Sequence of chain 1.D:
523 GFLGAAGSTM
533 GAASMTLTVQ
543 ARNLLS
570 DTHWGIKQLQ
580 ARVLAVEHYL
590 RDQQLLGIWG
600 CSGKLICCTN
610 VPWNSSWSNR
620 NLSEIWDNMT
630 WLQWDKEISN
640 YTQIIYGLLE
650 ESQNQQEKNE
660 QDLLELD

Sequence of chain 1.A:
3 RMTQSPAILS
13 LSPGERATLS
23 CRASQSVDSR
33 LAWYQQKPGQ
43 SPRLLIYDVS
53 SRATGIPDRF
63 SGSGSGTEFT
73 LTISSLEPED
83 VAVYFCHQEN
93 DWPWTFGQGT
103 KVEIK

The small molecule below binds the protein below.
Small molecule (SMILES): CC(=O)N[C@@H]1[C@@H](O)[C@H](O)[C@@H](CO)O[C@H]1O

Binding-site contacts:
Ligand atom C8 contacts residue THR56 of chain 1.A at 3.8 Å.
Ligand atom C1 contacts residue ASN620 of chain 1.D at 1.5 Å.
Ligand atom O5 contacts residue ASN620 of chain 1.D at 2.5 Å (h-bond).
Ligand atom O5 contacts residue GLU623 of chain 1.D at 3.2 Å (salt-bridge).
Ligand atom O7 contacts residue ASN620 of chain 1.D at 4.4 Å.
Ligand atom C4 contacts residue ASN620 of chain 1.D at 4.4 Å.
Ligand atom C1 contacts residue GLU623 of chain 1.D at 4.2 Å.
Ligand atom C7 contacts residue ASN620 of chain 1.D at 3.9 Å.
Ligand atom C5 contacts residue GLU623 of chain 1.D at 4.1 Å.
Ligand atom C8 contacts residue ARG54 of chain 1.A at 3.4 Å.
Ligand atom C5 contacts residue ASN620 of chain 1.D at 3.8 Å.
Ligand atom C8 contacts residue ALA55 of chain 1.A at 4.0 Å (hydrophobic).
Ligand atom C3 contacts residue ASN620 of chain 1.D at 3.9 Å.
Ligand atom O6 contacts residue GLU623 of chain 1.D at 3.5 Å (salt-bridge).
Ligand atom N2 contacts residue ASN620 of chain 1.D at 2.9 Å (h-bond).
Ligand atom C2 contacts residue ASN620 of chain 1.D at 2.5 Å.
Ligand atom C6 contacts residue GLU623 of chain 1.D at 3.8 Å.